Sequence of chain 1.A:
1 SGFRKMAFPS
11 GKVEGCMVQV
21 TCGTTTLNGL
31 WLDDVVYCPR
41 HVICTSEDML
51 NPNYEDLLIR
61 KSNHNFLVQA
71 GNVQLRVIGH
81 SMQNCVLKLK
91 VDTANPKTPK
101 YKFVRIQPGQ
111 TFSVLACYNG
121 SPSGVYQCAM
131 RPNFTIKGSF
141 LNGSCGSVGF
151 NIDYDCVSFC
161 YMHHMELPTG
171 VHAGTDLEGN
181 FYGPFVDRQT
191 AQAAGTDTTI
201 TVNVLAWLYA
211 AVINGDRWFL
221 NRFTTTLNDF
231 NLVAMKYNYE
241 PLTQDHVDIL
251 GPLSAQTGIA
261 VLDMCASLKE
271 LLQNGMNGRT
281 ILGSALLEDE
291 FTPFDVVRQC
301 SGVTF

Sequence of chain 1.B:
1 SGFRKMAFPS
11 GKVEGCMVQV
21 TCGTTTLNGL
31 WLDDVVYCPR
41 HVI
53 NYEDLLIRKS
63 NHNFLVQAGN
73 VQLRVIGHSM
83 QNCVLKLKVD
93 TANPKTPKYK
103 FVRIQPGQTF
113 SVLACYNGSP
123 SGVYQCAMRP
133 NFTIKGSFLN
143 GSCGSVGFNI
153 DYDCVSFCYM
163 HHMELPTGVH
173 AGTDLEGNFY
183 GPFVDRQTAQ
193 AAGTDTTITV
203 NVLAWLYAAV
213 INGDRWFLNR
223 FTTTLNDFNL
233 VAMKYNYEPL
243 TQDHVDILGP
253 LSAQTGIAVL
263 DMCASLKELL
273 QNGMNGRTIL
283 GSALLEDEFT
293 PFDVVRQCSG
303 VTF

Binding-site contacts:
Ligand atom C3 contacts residue GLU166 of chain 1.B at 3.8 Å.
Ligand atom N contacts residue HIS172 of chain 1.B at 4.0 Å.
Ligand atom C8 contacts residue MET165 of chain 1.B at 3.9 Å (hydrophobic).
Ligand atom C5 contacts residue PHE140 of chain 1.B at 3.4 Å (hydrophobic).
Ligand atom N contacts residue SER144 of chain 1.B at 3.6 Å (h-bond).
Ligand atom CL contacts residue MET165 of chain 1.B at 3.8 Å.
Ligand atom N contacts residue GLU166 of chain 1.B at 3.6 Å.
Ligand atom C15 contacts residue HIS164 of chain 1.B at 3.4 Å.
Ligand atom CL contacts residue HIS164 of chain 1.B at 3.8 Å.
Ligand atom C6 contacts residue GLU166 of chain 1.B at 3.6 Å.
Ligand atom CL contacts residue ASP187 of chain 1.B at 3.4 Å.
Ligand atom O3 contacts residue MET165 of chain 1.B at 3.4 Å.
Ligand atom O2 contacts residue ASN142 of chain 1.B at 3.6 Å.
Ligand atom N1 contacts residue CYS145 of chain 1.B at 3.7 Å.
Ligand atom C7 contacts residue GLU166 of chain 1.B at 4.0 Å.
Ligand atom N contacts residue PHE140 of chain 1.B at 3.8 Å.
Ligand atom C4 contacts residue ASN142 of chain 1.B at 4.0 Å.
Ligand atom C14 contacts residue MET165 of chain 1.B at 3.7 Å (hydrophobic).
Ligand atom C15 contacts residue MET165 of chain 1.B at 3.5 Å (hydrophobic).
Ligand atom C4 contacts residue LEU141 of chain 1.B at 3.8 Å (hydrophobic).
Ligand atom C3 contacts residue PHE140 of chain 1.B at 3.8 Å (hydrophobic).
Ligand atom C5 contacts residue GLU166 of chain 1.B at 3.4 Å.
Ligand atom C6 contacts residue MET165 of chain 1.B at 3.8 Å (hydrophobic).
Ligand atom C4 contacts residue GLU166 of chain 1.B at 3.9 Å.
Ligand atom C5 contacts residue SER144 of chain 1.B at 4.0 Å.
Ligand atom O3 contacts residue GLU166 of chain 1.B at 3.0 Å (salt-bridge).
Ligand atom C3 contacts residue LEU141 of chain 1.B at 3.6 Å (hydrophobic).
Ligand atom C3 contacts residue ASN142 of chain 1.B at 3.6 Å.
Ligand atom C12 contacts residue GLN189 of chain 1.B at 3.8 Å.
Ligand atom N contacts residue HIS163 of chain 1.B at 2.8 Å (h-bond).
Ligand atom C6 contacts residue SER144 of chain 1.B at 4.0 Å.
Ligand atom C8 contacts residue GLU166 of chain 1.B at 4.0 Å.
Ligand atom C15 contacts residue HIS41 of chain 1.B at 3.9 Å.
Ligand atom CL contacts residue HIS41 of chain 1.B at 3.5 Å.
Ligand atom C6 contacts residue HIS163 of chain 1.B at 3.1 Å.
Ligand atom C1 contacts residue ASN142 of chain 1.B at 3.8 Å.
Ligand atom C5 contacts residue LEU141 of chain 1.B at 3.8 Å (hydrophobic).
Ligand atom C13 contacts residue ARG188 of chain 1.B at 3.7 Å.
Ligand atom C12 contacts residue ARG188 of chain 1.B at 4.0 Å.
Ligand atom C2 contacts residue ASN142 of chain 1.B at 3.7 Å.

A protein and the small-molecule ligand that binds it are described below.
Small molecule (SMILES): CS(=O)(=O)Oc1ccc2cncc(NC(=O)Cc3cccc(Cl)c3)c2c1